The protein below binds the small molecule below.
Small molecule (SMILES): CC(=O)N1CCC(C#N)CC1

Sequence of chain 1.A:
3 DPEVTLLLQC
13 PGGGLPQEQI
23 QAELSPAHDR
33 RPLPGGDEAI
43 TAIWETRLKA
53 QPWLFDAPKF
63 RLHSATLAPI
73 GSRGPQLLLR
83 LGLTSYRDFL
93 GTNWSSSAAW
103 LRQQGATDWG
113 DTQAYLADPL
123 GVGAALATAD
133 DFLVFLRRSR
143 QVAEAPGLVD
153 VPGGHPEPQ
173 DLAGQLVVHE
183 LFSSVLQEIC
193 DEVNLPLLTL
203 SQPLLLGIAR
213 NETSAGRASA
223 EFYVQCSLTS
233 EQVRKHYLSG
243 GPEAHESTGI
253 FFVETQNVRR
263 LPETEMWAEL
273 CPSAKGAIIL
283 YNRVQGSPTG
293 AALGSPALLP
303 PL

Binding-site contacts:
Ligand atom N2 contacts residue LYS61 of chain 1.A at 3.8 Å.
Ligand atom C5 contacts residue HIS157 of chain 1.A at 3.7 Å.
Ligand atom C8 contacts residue TYR88 of chain 1.A at 4.3 Å (hydrophobic).
Ligand atom O1 contacts residue GLU146 of chain 1.A at 4.0 Å.
Ligand atom C6 contacts residue PHE91 of chain 1.A at 4.0 Å (hydrophobic).
Ligand atom N2 contacts residue PHE91 of chain 1.A at 3.9 Å.
Ligand atom O1 contacts residue ALA145 of chain 1.A at 4.3 Å.
Ligand atom C4 contacts residue TYR88 of chain 1.A at 4.5 Å (hydrophobic).
Ligand atom C2 contacts residue PHE91 of chain 1.A at 3.7 Å (hydrophobic).
Ligand atom C7 contacts residue HIS157 of chain 1.A at 3.7 Å.
Ligand atom N1 contacts residue PHE91 of chain 1.A at 3.9 Å.
Ligand atom C1 contacts residue GLU146 of chain 1.A at 3.3 Å.
Ligand atom C8 contacts residue LYS61 of chain 1.A at 4.2 Å.
Ligand atom N1 contacts residue GLU146 of chain 1.A at 3.6 Å.
Ligand atom N2 contacts residue TYR88 of chain 1.A at 4.0 Å.
Ligand atom C6 contacts residue HIS157 of chain 1.A at 3.7 Å.
Ligand atom C8 contacts residue PHE91 of chain 1.A at 4.2 Å (hydrophobic).
Ligand atom C8 contacts residue HIS157 of chain 1.A at 4.4 Å.
Ligand atom C6 contacts residue ARG219 of chain 1.A at 4.3 Å.
Ligand atom C3 contacts residue PHE91 of chain 1.A at 4.1 Å (hydrophobic).
Ligand atom C7 contacts residue ARG219 of chain 1.A at 4.0 Å.
Ligand atom C1 contacts residue PHE91 of chain 1.A at 3.4 Å (hydrophobic).
Ligand atom C1 contacts residue TRP96 of chain 1.A at 4.1 Å (hydrophobic).
Ligand atom C2 contacts residue GLU146 of chain 1.A at 3.5 Å.
Ligand atom C8 contacts residue PRO121 of chain 1.A at 4.1 Å (hydrophobic).
Ligand atom C4 contacts residue HIS157 of chain 1.A at 4.3 Å.
Ligand atom O1 contacts residue PHE91 of chain 1.A at 4.0 Å.
Ligand atom C1 contacts residue ARG219 of chain 1.A at 3.3 Å.
Ligand atom C7 contacts residue GLU146 of chain 1.A at 3.4 Å.
Ligand atom N2 contacts residue PRO121 of chain 1.A at 3.7 Å.
Ligand atom C3 contacts residue TYR88 of chain 1.A at 4.3 Å (hydrophobic).
Ligand atom C2 contacts residue ARG219 of chain 1.A at 4.5 Å.
Ligand atom C7 contacts residue PHE91 of chain 1.A at 4.2 Å (hydrophobic).